Sequence of chain 1.A:
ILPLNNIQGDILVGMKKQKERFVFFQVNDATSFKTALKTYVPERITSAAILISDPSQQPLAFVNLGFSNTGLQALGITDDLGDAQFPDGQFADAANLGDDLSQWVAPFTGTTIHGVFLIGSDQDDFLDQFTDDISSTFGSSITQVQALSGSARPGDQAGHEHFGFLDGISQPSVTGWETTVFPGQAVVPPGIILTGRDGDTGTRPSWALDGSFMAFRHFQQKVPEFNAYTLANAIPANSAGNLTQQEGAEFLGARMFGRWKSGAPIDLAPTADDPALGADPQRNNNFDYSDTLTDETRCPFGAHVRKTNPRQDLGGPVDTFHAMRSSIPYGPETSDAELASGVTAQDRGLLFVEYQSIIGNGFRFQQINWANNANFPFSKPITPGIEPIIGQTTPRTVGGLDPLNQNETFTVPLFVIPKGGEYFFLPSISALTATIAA

The protein below binds the small molecule below.
Small molecule (SMILES): COc1cccc(OC)c1O

Binding-site contacts:
Ligand atom C7 contacts residue ARG315 of chain 1.A at 4.0 Å.
Ligand atom C2 contacts residue ASN313 of chain 1.A at 4.0 Å.
Ligand atom O3 contacts residue GLY188 of chain 1.A at 3.1 Å (h-bond).
Ligand atom C4 contacts residue ARG315 of chain 1.A at 3.7 Å.
Ligand atom C5 contacts residue ASP292 of chain 1.A at 4.0 Å.
Ligand atom C8 contacts residue ARG315 of chain 1.A at 3.8 Å.
Ligand atom C7 contacts residue HIS326 of chain 1.A at 3.6 Å.
Ligand atom C2 contacts residue ARG315 of chain 1.A at 3.5 Å.
Ligand atom O3 contacts residue PHE291 of chain 1.A at 4.3 Å.
Ligand atom O1 contacts residue ARG315 of chain 1.A at 3.9 Å.
Ligand atom C3 contacts residue GLY320 of chain 1.A at 3.7 Å.
Ligand atom C4 contacts residue GLY320 of chain 1.A at 4.2 Å.
Ligand atom C8 contacts residue GLY188 of chain 1.A at 3.2 Å.
Ligand atom C7 contacts residue VAL322 of chain 1.A at 3.8 Å (hydrophobic).
Ligand atom C5 contacts residue ARG315 of chain 1.A at 3.9 Å.
Ligand atom O1 contacts residue ALA190 of chain 1.A at 3.8 Å.
Ligand atom O2 contacts residue VAL322 of chain 1.A at 4.1 Å.
Ligand atom C3 contacts residue PRO321 of chain 1.A at 3.7 Å (hydrophobic).
Ligand atom C3 contacts residue ARG315 of chain 1.A at 3.4 Å.
Ligand atom C4 contacts residue GLN316 of chain 1.A at 4.0 Å.
Ligand atom O2 contacts residue ASN313 of chain 1.A at 3.4 Å (h-bond).
Ligand atom C7 contacts residue ASN313 of chain 1.A at 3.8 Å.
Ligand atom C6 contacts residue ARG315 of chain 1.A at 3.7 Å.
Ligand atom C1 contacts residue ARG315 of chain 1.A at 3.7 Å.
Ligand atom C6 contacts residue GLY188 of chain 1.A at 4.4 Å.
Ligand atom C7 contacts residue LEU318 of chain 1.A at 3.8 Å (hydrophobic).
Ligand atom O3 contacts residue ARG315 of chain 1.A at 3.9 Å.
Ligand atom C4 contacts residue PRO321 of chain 1.A at 4.1 Å (hydrophobic).
Ligand atom C8 contacts residue PHE291 of chain 1.A at 3.2 Å (hydrophobic).
Ligand atom C3 contacts residue GLN316 of chain 1.A at 4.3 Å.
Ligand atom O2 contacts residue ARG315 of chain 1.A at 3.9 Å.
Ligand atom O1 contacts residue HIS326 of chain 1.A at 3.2 Å.
Ligand atom C1 contacts residue ASN313 of chain 1.A at 4.0 Å.
Ligand atom C8 contacts residue ASP292 of chain 1.A at 3.8 Å.
Ligand atom O2 contacts residue HIS326 of chain 1.A at 3.0 Å (h-bond).
Ligand atom C3 contacts residue VAL322 of chain 1.A at 4.4 Å (hydrophobic).
Ligand atom O1 contacts residue ASN313 of chain 1.A at 3.1 Å (h-bond).
Ligand atom C1 contacts residue HIS326 of chain 1.A at 4.1 Å.
Ligand atom C7 contacts residue GLY320 of chain 1.A at 4.2 Å.
Ligand atom C2 contacts residue HIS326 of chain 1.A at 4.0 Å.